Sequence of chain 1.A:
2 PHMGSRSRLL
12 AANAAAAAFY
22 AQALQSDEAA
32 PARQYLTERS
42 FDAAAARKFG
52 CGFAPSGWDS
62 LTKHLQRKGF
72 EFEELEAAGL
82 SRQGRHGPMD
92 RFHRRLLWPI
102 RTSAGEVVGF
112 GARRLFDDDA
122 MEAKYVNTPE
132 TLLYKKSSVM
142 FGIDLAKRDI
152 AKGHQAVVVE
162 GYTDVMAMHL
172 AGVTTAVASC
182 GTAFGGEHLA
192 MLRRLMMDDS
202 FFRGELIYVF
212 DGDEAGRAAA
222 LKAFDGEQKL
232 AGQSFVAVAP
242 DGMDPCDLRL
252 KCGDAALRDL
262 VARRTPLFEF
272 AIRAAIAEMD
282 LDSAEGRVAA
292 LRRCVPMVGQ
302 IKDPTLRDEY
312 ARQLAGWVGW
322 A

Binding-site contacts:
Ligand atom C4' contacts residue SR1 of chain 1.D at 3.0 Å.
Ligand atom O3' contacts residue TYR126 of chain 1.A at 3.5 Å.
Ligand atom P contacts residue TYR36 of chain 1.A at 3.5 Å.
Ligand atom C3' contacts residue ARG114 of chain 1.A at 4.0 Å.
Ligand atom O5' contacts residue ARG40 of chain 1.A at 3.7 Å.
Ligand atom O4' contacts residue SR1 of chain 1.D at 2.5 Å (h-bond).
Ligand atom OP1 contacts residue ARG40 of chain 1.A at 3.6 Å.
Ligand atom P contacts residue TYR126 of chain 1.A at 3.9 Å.
Ligand atom OP1 contacts residue THR164 of chain 1.A at 3.1 Å (h-bond).
Ligand atom C5 contacts residue LYS125 of chain 1.A at 3.8 Å.
Ligand atom C5' contacts residue ARG40 of chain 1.A at 3.9 Å.
Ligand atom OP1 contacts residue TYR36 of chain 1.A at 3.2 Å (h-bond).
Ligand atom P contacts residue ARG40 of chain 1.A at 3.8 Å.
Ligand atom C3' contacts residue ARG40 of chain 1.A at 3.5 Å.
Ligand atom O3' contacts residue ARG40 of chain 1.A at 3.7 Å.
Ligand atom OP1 contacts residue GLU39 of chain 1.A at 3.4 Å (salt-bridge).
Ligand atom C4 contacts residue LYS125 of chain 1.A at 3.3 Å.
Ligand atom C2' contacts residue LYS125 of chain 1.A at 3.8 Å.
Ligand atom C3' contacts residue SR1 of chain 1.D at 3.3 Å.
Ligand atom OP2 contacts residue ARG114 of chain 1.A at 3.5 Å (salt-bridge).
Ligand atom C7 contacts residue LYS125 of chain 1.A at 3.7 Å.
Ligand atom C4' contacts residue ARG40 of chain 1.A at 3.7 Å.
Ligand atom N3 contacts residue LYS125 of chain 1.A at 3.4 Å (salt-bridge).
Ligand atom C3' contacts residue TYR126 of chain 1.A at 3.7 Å (hydrophobic).
Ligand atom N9 contacts residue LYS125 of chain 1.A at 3.6 Å.
Ligand atom C6 contacts residue LYS125 of chain 1.A at 3.5 Å.
Ligand atom O3' contacts residue SR1 of chain 1.D at 2.6 Å (h-bond).
Ligand atom P contacts residue SR1 of chain 1.D at 3.9 Å.
Ligand atom O5' contacts residue ARG114 of chain 1.A at 3.7 Å.
Ligand atom C2 contacts residue LYS125 of chain 1.A at 3.8 Å.
Ligand atom C2' contacts residue ARG114 of chain 1.A at 3.4 Å.
Ligand atom C2' contacts residue SR1 of chain 1.D at 3.9 Å.
Ligand atom C5 contacts residue LYS125 of chain 1.A at 3.6 Å.
Ligand atom C1' contacts residue SR1 of chain 1.D at 3.1 Å.
Ligand atom C5' contacts residue SR1 of chain 1.D at 3.9 Å.
Ligand atom OP1 contacts residue ARG40 of chain 1.A at 2.7 Å (salt-bridge).
Ligand atom C6 contacts residue LYS125 of chain 1.A at 4.0 Å.
Ligand atom OP2 contacts residue TYR126 of chain 1.A at 3.1 Å (h-bond).
Ligand atom OP2 contacts residue TYR36 of chain 1.A at 2.9 Å (h-bond).
Ligand atom OP2 contacts residue ARG114 of chain 1.A at 3.2 Å (salt-bridge).

This small molecule binds to this protein.
Small molecule (SMILES): Cc1cn([C@H]2C[C@H](O)[C@@H](CO[P](=O)(O)O[C@H]3C[C@H](n4cnc5c(=O)nc(N)[nH]c54)O[C@@H]3COP(=O)=O)O2)c(=O)[nH]c1=O